Sequence of chain 1.A:
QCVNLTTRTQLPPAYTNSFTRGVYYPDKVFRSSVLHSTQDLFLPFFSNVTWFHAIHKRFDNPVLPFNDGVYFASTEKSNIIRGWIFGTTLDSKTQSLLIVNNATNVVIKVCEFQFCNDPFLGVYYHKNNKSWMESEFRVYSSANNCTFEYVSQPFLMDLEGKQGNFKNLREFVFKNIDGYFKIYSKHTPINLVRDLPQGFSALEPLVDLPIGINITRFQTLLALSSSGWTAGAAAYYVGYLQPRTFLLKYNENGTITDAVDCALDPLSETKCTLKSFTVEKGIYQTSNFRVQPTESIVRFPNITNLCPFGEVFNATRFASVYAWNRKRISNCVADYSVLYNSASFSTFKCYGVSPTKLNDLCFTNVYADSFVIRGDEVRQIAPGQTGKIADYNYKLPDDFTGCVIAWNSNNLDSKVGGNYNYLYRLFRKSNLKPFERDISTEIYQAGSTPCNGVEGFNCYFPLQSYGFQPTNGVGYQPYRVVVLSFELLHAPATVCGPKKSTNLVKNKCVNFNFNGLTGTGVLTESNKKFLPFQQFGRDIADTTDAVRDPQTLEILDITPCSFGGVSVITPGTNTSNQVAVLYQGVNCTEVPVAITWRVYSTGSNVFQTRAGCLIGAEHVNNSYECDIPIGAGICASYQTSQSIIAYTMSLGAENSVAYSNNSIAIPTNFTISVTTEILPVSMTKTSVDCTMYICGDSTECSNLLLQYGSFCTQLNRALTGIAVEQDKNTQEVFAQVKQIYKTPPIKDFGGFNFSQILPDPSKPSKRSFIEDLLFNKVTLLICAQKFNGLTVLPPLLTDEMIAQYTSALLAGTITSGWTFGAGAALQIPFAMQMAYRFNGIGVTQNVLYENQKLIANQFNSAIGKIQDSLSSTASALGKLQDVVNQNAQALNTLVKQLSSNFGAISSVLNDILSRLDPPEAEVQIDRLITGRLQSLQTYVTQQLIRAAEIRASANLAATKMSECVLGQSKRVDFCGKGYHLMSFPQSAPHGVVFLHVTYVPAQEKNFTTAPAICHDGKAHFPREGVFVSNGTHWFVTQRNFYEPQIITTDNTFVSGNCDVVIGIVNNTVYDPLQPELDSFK

Binding-site contacts:
Ligand atom N2 contacts residue ASN603 of chain 1.A at 2.9 Å (h-bond).
Ligand atom C2 contacts residue ASN603 of chain 1.A at 2.4 Å.
Ligand atom C1 contacts residue ASN603 of chain 1.A at 1.4 Å.
Ligand atom O5 contacts residue THR605 of chain 1.A at 4.4 Å.
Ligand atom O6 contacts residue ASN603 of chain 1.A at 4.5 Å.
Ligand atom C3 contacts residue ASN603 of chain 1.A at 3.8 Å.
Ligand atom O6 contacts residue THR605 of chain 1.A at 4.1 Å.
Ligand atom C7 contacts residue ASN603 of chain 1.A at 4.0 Å.
Ligand atom C5 contacts residue ASN603 of chain 1.A at 3.6 Å.
Ligand atom C4 contacts residue ASN603 of chain 1.A at 4.2 Å.
Ligand atom O5 contacts residue ASN603 of chain 1.A at 2.3 Å (h-bond).

A small-molecule ligand and the protein it binds are described below.
Small molecule (SMILES): CC(=O)N[C@@H]1[C@@H](O)[C@H](O)[C@@H](CO)O[C@H]1O